This protein binds this small molecule.
Small molecule (SMILES): CC(=O)N[C@H]1[C@H](O[C@H]2[C@H](O)[C@@H](NC(C)=O)CO[C@@H]2CO)O[C@H](CO)[C@@H](O)[C@@H]1O

Sequence of chain 1.O:
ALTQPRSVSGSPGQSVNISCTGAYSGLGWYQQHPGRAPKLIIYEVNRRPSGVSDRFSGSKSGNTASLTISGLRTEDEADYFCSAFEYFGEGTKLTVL

Sequence of chain 1.P:
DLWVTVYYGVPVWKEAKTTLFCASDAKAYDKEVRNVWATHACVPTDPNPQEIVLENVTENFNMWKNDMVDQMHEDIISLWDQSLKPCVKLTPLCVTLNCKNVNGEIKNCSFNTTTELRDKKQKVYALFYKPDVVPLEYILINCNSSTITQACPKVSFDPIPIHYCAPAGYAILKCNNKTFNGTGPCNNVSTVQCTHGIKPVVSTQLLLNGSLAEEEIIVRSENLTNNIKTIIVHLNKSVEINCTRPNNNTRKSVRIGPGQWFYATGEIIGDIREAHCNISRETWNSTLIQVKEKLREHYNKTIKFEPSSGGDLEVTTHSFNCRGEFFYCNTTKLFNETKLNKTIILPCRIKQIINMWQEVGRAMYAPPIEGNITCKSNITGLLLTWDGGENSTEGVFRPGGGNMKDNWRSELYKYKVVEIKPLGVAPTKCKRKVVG

Binding-site contacts:
Ligand atom C7 contacts residue VAL47 of chain 1.O at 4.2 Å (hydrophobic).
Ligand atom N2 contacts residue ASN285 of chain 1.P at 2.4 Å (h-bond).
Ligand atom C3 contacts residue ASN285 of chain 1.P at 3.9 Å.
Ligand atom C8 contacts residue NAG1 of chain 1.NB at 3.1 Å.
Ligand atom C1 contacts residue ASN285 of chain 1.P at 1.5 Å.
Ligand atom C8 contacts residue GLU46 of chain 1.O at 4.4 Å.
Ligand atom C8 contacts residue GLY28 of chain 1.O at 4.4 Å.
Ligand atom O5 contacts residue ASN285 of chain 1.P at 2.4 Å (h-bond).
Ligand atom C2 contacts residue ASN285 of chain 1.P at 2.6 Å.
Ligand atom C6 contacts residue LEU29 of chain 1.O at 3.7 Å (hydrophobic).
Ligand atom C5 contacts residue ASN285 of chain 1.P at 3.6 Å.
Ligand atom C8 contacts residue ASN285 of chain 1.P at 3.5 Å.
Ligand atom O6 contacts residue ASN285 of chain 1.P at 4.5 Å.
Ligand atom C1 contacts residue TYR26 of chain 1.O at 4.5 Å (hydrophobic).
Ligand atom O4 contacts residue TYR26 of chain 1.O at 4.0 Å.
Ligand atom O7 contacts residue ASN285 of chain 1.P at 4.3 Å.
Ligand atom C5 contacts residue TYR26 of chain 1.O at 4.2 Å (hydrophobic).
Ligand atom C4 contacts residue ASN285 of chain 1.P at 4.3 Å.
Ligand atom O5 contacts residue PHE87 of chain 1.O at 4.5 Å.
Ligand atom C3 contacts residue TYR26 of chain 1.O at 3.8 Å (hydrophobic).
Ligand atom O6 contacts residue GLU46 of chain 1.O at 3.2 Å (salt-bridge).
Ligand atom C6 contacts residue GLU46 of chain 1.O at 3.8 Å.
Ligand atom C8 contacts residue LEU29 of chain 1.O at 4.0 Å (hydrophobic).
Ligand atom O6 contacts residue LEU29 of chain 1.O at 3.4 Å.
Ligand atom O7 contacts residue VAL47 of chain 1.O at 4.1 Å.
Ligand atom C4 contacts residue TYR26 of chain 1.O at 4.3 Å (hydrophobic).
Ligand atom C8 contacts residue VAL47 of chain 1.O at 3.9 Å (hydrophobic).
Ligand atom C7 contacts residue ASN285 of chain 1.P at 3.2 Å.